The protein below binds the small molecule below.
Small molecule (SMILES): CC(=O)N[C@H]1[C@H](O[C@H]2[C@H](O)[C@@H](NC(C)=O)CO[C@@H]2CO)O[C@H](CO)[C@@H](O)[C@@H]1O

Binding-site contacts:
Ligand atom C2 contacts residue ASN103 of chain 1.C at 2.5 Å.
Ligand atom C7 contacts residue ASN103 of chain 1.C at 3.3 Å.
Ligand atom C4 contacts residue ASN103 of chain 1.C at 4.2 Å.
Ligand atom C3 contacts residue ASN103 of chain 1.C at 3.8 Å.
Ligand atom N2 contacts residue ASN103 of chain 1.C at 2.9 Å (h-bond).
Ligand atom C5 contacts residue ASN103 of chain 1.C at 3.7 Å.
Ligand atom O7 contacts residue ASN103 of chain 1.C at 3.3 Å (h-bond).
Ligand atom O5 contacts residue ASN103 of chain 1.C at 2.4 Å (h-bond).
Ligand atom C8 contacts residue ASN103 of chain 1.C at 4.4 Å.
Ligand atom C8 contacts residue THR119 of chain 1.C at 3.7 Å.
Ligand atom C1 contacts residue ASN103 of chain 1.C at 1.4 Å.

Sequence of chain 1.C:
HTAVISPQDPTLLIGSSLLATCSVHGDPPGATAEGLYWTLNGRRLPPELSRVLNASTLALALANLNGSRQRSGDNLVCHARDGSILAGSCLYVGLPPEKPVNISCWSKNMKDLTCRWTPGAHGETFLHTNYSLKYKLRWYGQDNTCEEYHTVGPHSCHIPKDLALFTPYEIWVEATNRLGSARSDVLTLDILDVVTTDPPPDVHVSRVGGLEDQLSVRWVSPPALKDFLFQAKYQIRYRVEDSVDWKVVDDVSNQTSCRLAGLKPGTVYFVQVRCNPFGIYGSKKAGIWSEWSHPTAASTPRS